Sequence of chain 1.A:
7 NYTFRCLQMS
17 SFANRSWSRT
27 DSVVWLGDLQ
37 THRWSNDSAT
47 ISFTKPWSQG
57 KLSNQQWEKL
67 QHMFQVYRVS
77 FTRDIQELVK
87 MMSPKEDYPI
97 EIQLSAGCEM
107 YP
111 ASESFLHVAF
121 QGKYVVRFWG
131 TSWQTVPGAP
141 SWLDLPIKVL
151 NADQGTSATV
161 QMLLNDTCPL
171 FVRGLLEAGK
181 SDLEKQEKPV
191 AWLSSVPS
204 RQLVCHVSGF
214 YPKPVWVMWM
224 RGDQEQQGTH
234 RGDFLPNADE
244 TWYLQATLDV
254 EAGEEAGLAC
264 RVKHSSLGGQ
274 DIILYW

The small molecule below binds the protein below.
Small molecule (SMILES): CC(=O)N[C@H]1[C@H](O[C@H]2[C@H](O)[C@@H](NC(C)=O)CO[C@@H]2CO)O[C@H](CO)[C@@H](O)[C@@H]1O

Binding-site contacts:
Ligand atom O4 contacts residue THR131 of chain 1.A at 3.7 Å.
Ligand atom C5 contacts residue ASN165 of chain 1.A at 3.6 Å.
Ligand atom C8 contacts residue MET162 of chain 1.A at 4.0 Å (hydrophobic).
Ligand atom C1 contacts residue ASN165 of chain 1.A at 1.4 Å.
Ligand atom C2 contacts residue GLN161 of chain 1.A at 3.5 Å.
Ligand atom C6 contacts residue SER53 of chain 1.G at 3.9 Å.
Ligand atom C3 contacts residue ASN165 of chain 1.A at 3.7 Å.
Ligand atom N2 contacts residue ASN165 of chain 1.A at 2.7 Å (h-bond).
Ligand atom C3 contacts residue GLN161 of chain 1.A at 3.5 Å.
Ligand atom C7 contacts residue ASN165 of chain 1.A at 3.2 Å.
Ligand atom C6 contacts residue ASP54 of chain 1.G at 4.1 Å.
Ligand atom C6 contacts residue GLY130 of chain 1.A at 4.1 Å.
Ligand atom N2 contacts residue GLN161 of chain 1.A at 2.6 Å (h-bond).
Ligand atom C4 contacts residue GLY130 of chain 1.A at 3.9 Å.
Ligand atom C7 contacts residue GLY130 of chain 1.A at 4.2 Å.
Ligand atom C8 contacts residue GLN161 of chain 1.A at 3.3 Å.
Ligand atom O3 contacts residue THR131 of chain 1.A at 3.8 Å.
Ligand atom O6 contacts residue GLY55 of chain 1.G at 3.2 Å (h-bond).
Ligand atom C8 contacts residue GLY130 of chain 1.A at 3.8 Å.
Ligand atom N2 contacts residue GLY130 of chain 1.A at 4.0 Å.
Ligand atom O6 contacts residue ASP54 of chain 1.G at 3.5 Å (salt-bridge).
Ligand atom O3 contacts residue GLN161 of chain 1.A at 3.7 Å.
Ligand atom O7 contacts residue LYS68 of chain 1.G at 4.2 Å.
Ligand atom C1 contacts residue GLN161 of chain 1.A at 4.2 Å.
Ligand atom C7 contacts residue PHE52 of chain 1.G at 3.9 Å (hydrophobic).
Ligand atom C8 contacts residue TRP129 of chain 1.A at 4.0 Å (hydrophobic).
Ligand atom O7 contacts residue ASN165 of chain 1.A at 3.4 Å (h-bond).
Ligand atom O4 contacts residue GLY130 of chain 1.A at 3.8 Å.
Ligand atom C8 contacts residue PHE52 of chain 1.G at 3.4 Å (hydrophobic).
Ligand atom O3 contacts residue SER53 of chain 1.G at 2.9 Å (h-bond).
Ligand atom C3 contacts residue SER53 of chain 1.G at 4.1 Å.
Ligand atom C3 contacts residue THR131 of chain 1.A at 3.8 Å.
Ligand atom O5 contacts residue ASN165 of chain 1.A at 2.4 Å (h-bond).
Ligand atom C2 contacts residue ASN165 of chain 1.A at 2.3 Å.
Ligand atom C1 contacts residue GLY130 of chain 1.A at 3.9 Å.
Ligand atom C3 contacts residue GLY130 of chain 1.A at 3.8 Å.
Ligand atom C5 contacts residue GLY130 of chain 1.A at 3.6 Å.
Ligand atom C8 contacts residue TYR33 of chain 1.G at 3.9 Å (hydrophobic).
Ligand atom C7 contacts residue GLN161 of chain 1.A at 3.4 Å.
Ligand atom O7 contacts residue PHE52 of chain 1.G at 4.2 Å.

Sequence of chain 1.G:
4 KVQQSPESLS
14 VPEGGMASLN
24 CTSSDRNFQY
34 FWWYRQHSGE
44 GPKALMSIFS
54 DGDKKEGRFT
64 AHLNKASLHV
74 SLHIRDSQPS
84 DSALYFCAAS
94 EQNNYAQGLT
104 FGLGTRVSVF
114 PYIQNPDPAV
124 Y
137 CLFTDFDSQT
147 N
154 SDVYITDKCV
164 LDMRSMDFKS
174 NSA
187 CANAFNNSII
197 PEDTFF